The protein below binds the small molecule below.
Small molecule (SMILES): CC(=O)N[C@@H]1[C@@H](O)[C@H](O)[C@@H](CO)O[C@H]1O

Sequence of chain 2.C:
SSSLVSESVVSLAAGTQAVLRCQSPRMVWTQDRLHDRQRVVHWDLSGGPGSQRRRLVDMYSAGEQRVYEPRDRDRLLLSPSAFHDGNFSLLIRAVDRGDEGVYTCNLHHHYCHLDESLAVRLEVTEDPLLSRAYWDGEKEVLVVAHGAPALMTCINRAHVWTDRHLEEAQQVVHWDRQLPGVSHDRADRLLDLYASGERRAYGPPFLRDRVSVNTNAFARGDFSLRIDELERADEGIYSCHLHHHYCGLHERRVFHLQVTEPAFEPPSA

Binding-site contacts:
Ligand atom C6 contacts residue SER79 of chain 2.C at 3.6 Å.
Ligand atom C5 contacts residue SER79 of chain 2.C at 4.3 Å.
Ligand atom C8 contacts residue ILE155 of chain 2.C at 3.7 Å (hydrophobic).
Ligand atom C5 contacts residue ASN87 of chain 2.C at 3.7 Å.
Ligand atom C1 contacts residue ASN87 of chain 2.C at 1.4 Å.
Ligand atom C7 contacts residue ASN87 of chain 2.C at 3.9 Å.
Ligand atom O5 contacts residue SER79 of chain 2.C at 3.8 Å.
Ligand atom C4 contacts residue ASN87 of chain 2.C at 4.2 Å.
Ligand atom O6 contacts residue LEU91 of chain 2.C at 3.9 Å.
Ligand atom O7 contacts residue ASN87 of chain 2.C at 4.4 Å.
Ligand atom C3 contacts residue ASN87 of chain 2.C at 3.8 Å.
Ligand atom N2 contacts residue ASN87 of chain 2.C at 2.9 Å (h-bond).
Ligand atom C2 contacts residue ASN87 of chain 2.C at 2.5 Å.
Ligand atom O5 contacts residue ASN87 of chain 2.C at 2.4 Å (h-bond).
Ligand atom O6 contacts residue SER79 of chain 2.C at 2.5 Å (h-bond).